The small molecule below binds the protein below.
Small molecule (SMILES): CC(=O)N[C@H]1[C@H](O[C@H]2[C@H](O)[C@@H](NC(C)=O)CO[C@@H]2CO)O[C@H](CO)[C@@H](O)[C@@H]1O

Sequence of chain 11.C:
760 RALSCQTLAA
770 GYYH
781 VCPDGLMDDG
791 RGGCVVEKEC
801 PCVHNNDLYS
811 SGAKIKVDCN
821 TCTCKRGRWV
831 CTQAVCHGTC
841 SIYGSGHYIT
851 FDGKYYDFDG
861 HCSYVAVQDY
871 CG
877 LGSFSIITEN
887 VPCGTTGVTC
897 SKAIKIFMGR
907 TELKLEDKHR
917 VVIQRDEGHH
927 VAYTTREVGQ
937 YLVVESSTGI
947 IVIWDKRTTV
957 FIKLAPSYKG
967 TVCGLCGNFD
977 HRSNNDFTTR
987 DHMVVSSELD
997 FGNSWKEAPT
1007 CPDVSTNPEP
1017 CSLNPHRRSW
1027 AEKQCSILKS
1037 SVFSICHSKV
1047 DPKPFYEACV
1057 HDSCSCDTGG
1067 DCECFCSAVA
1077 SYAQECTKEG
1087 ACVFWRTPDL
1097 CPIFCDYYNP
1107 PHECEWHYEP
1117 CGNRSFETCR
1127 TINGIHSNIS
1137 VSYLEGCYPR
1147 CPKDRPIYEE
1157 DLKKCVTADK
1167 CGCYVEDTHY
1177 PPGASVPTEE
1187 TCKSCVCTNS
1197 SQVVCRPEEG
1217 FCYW

Binding-site contacts:
Ligand atom C4 contacts residue SER943 of chain 11.C at 4.1 Å.
Ligand atom C2 contacts residue ASN1134 of chain 11.C at 2.5 Å.
Ligand atom C1 contacts residue SER943 of chain 11.C at 4.5 Å.
Ligand atom O7 contacts residue SER943 of chain 11.C at 3.5 Å.
Ligand atom C4 contacts residue ASN1134 of chain 11.C at 4.2 Å.
Ligand atom C6 contacts residue SER943 of chain 11.C at 4.4 Å.
Ligand atom C2 contacts residue SER943 of chain 11.C at 4.5 Å.
Ligand atom C8 contacts residue HIS1132 of chain 11.C at 3.3 Å.
Ligand atom C7 contacts residue HIS1132 of chain 11.C at 4.1 Å.
Ligand atom C7 contacts residue GLU941 of chain 11.C at 3.7 Å.
Ligand atom N2 contacts residue ASN1134 of chain 11.C at 2.9 Å (h-bond).
Ligand atom C1 contacts residue ASN1134 of chain 11.C at 1.4 Å.
Ligand atom O3 contacts residue SER943 of chain 11.C at 3.9 Å.
Ligand atom O5 contacts residue ASN1134 of chain 11.C at 2.4 Å (h-bond).
Ligand atom N2 contacts residue GLU941 of chain 11.C at 3.6 Å.
Ligand atom O7 contacts residue GLU941 of chain 11.C at 4.2 Å.
Ligand atom C8 contacts residue GLU941 of chain 11.C at 3.8 Å.
Ligand atom C5 contacts residue ASN1134 of chain 11.C at 3.7 Å.
Ligand atom N2 contacts residue HIS1132 of chain 11.C at 3.9 Å.
Ligand atom C2 contacts residue GLU941 of chain 11.C at 4.3 Å.
Ligand atom C8 contacts residue SER1133 of chain 11.C at 4.4 Å.
Ligand atom O6 contacts residue SER943 of chain 11.C at 4.2 Å.
Ligand atom C3 contacts residue ASN1134 of chain 11.C at 3.8 Å.
Ligand atom C5 contacts residue SER943 of chain 11.C at 4.4 Å.
Ligand atom C7 contacts residue ASN1134 of chain 11.C at 4.0 Å.